A small-molecule ligand and the protein it binds are described below.
Small molecule (SMILES): N[C@@H](CCC(=O)O)C(=O)O

Binding-site contacts:
Ligand atom OE2 contacts residue SER142 of chain 1.A at 3.3 Å (h-bond).
Ligand atom N contacts residue TYR220 of chain 1.A at 3.7 Å.
Ligand atom CA contacts residue PRO89 of chain 1.A at 4.1 Å (hydrophobic).
Ligand atom CD contacts residue GLU193 of chain 1.A at 3.9 Å.
Ligand atom N contacts residue THR91 of chain 1.A at 2.9 Å (h-bond).
Ligand atom OE2 contacts residue GLY141 of chain 1.A at 3.7 Å.
Ligand atom CD contacts residue THR143 of chain 1.A at 3.3 Å.
Ligand atom N contacts residue PRO89 of chain 1.A at 2.9 Å (h-bond).
Ligand atom CB contacts residue GLU193 of chain 1.A at 4.0 Å.
Ligand atom O contacts residue ARG96 of chain 1.A at 2.8 Å (salt-bridge).
Ligand atom OXT contacts residue SER142 of chain 1.A at 4.0 Å.
Ligand atom CG contacts residue LEU138 of chain 1.A at 3.6 Å (hydrophobic).
Ligand atom C contacts residue TYR61 of chain 1.A at 3.7 Å (hydrophobic).
Ligand atom C contacts residue ARG96 of chain 1.A at 3.5 Å.
Ligand atom CA contacts residue THR91 of chain 1.A at 3.4 Å.
Ligand atom CB contacts residue LEU138 of chain 1.A at 3.9 Å (hydrophobic).
Ligand atom CA contacts residue SER142 of chain 1.A at 3.2 Å.
Ligand atom CA contacts residue TYR61 of chain 1.A at 4.0 Å (hydrophobic).
Ligand atom CG contacts residue TYR61 of chain 1.A at 4.3 Å (hydrophobic).
Ligand atom CG contacts residue GLU193 of chain 1.A at 3.5 Å.
Ligand atom OXT contacts residue PRO89 of chain 1.A at 3.8 Å.
Ligand atom OXT contacts residue TYR61 of chain 1.A at 3.5 Å.
Ligand atom N contacts residue GLU193 of chain 1.A at 2.8 Å (salt-bridge).
Ligand atom O contacts residue TYR61 of chain 1.A at 3.5 Å.
Ligand atom OE1 contacts residue THR143 of chain 1.A at 2.6 Å (h-bond).
Ligand atom OE2 contacts residue LEU138 of chain 1.A at 4.1 Å.
Ligand atom OXT contacts residue LEU90 of chain 1.A at 3.6 Å.
Ligand atom N contacts residue TYR61 of chain 1.A at 4.0 Å.
Ligand atom C contacts residue SER142 of chain 1.A at 3.3 Å.
Ligand atom CB contacts residue TYR61 of chain 1.A at 3.6 Å (hydrophobic).
Ligand atom CD contacts residue LEU138 of chain 1.A at 3.9 Å (hydrophobic).
Ligand atom O contacts residue SER142 of chain 1.A at 2.8 Å (h-bond).
Ligand atom OXT contacts residue THR91 of chain 1.A at 2.9 Å (h-bond).
Ligand atom C contacts residue THR91 of chain 1.A at 3.7 Å.
Ligand atom O contacts residue GLY141 of chain 1.A at 3.4 Å.
Ligand atom CA contacts residue GLU193 of chain 1.A at 3.4 Å.
Ligand atom OXT contacts residue ARG96 of chain 1.A at 2.8 Å (salt-bridge).
Ligand atom OE1 contacts residue GLU193 of chain 1.A at 3.7 Å.
Ligand atom OE2 contacts residue THR143 of chain 1.A at 3.1 Å (h-bond).
Ligand atom N contacts residue SER142 of chain 1.A at 4.0 Å.

Sequence of chain 1.A:
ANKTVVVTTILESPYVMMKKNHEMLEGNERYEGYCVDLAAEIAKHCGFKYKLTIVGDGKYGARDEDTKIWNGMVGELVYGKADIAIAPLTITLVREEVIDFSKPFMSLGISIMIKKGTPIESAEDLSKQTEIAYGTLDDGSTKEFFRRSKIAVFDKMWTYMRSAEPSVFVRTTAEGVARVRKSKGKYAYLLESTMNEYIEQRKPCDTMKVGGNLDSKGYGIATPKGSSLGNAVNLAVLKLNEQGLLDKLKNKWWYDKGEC